Sequence of chain 11.A:
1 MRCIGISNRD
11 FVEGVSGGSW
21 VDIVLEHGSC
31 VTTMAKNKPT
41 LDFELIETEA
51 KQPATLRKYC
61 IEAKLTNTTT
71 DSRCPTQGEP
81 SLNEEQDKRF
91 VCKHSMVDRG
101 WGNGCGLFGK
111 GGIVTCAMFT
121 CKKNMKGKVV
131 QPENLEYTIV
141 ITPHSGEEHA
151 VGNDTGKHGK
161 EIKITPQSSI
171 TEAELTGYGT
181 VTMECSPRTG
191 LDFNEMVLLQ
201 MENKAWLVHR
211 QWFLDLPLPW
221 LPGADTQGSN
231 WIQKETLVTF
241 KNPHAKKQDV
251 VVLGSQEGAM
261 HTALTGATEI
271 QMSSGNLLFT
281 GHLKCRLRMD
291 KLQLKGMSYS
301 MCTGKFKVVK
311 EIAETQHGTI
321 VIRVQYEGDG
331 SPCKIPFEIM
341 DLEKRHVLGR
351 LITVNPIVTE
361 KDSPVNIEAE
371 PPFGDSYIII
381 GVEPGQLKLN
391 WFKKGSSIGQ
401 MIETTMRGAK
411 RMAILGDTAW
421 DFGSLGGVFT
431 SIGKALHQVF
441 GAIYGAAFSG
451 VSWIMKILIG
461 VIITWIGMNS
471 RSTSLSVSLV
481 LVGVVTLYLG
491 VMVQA

Binding-site contacts:
Ligand atom O5 contacts residue THR155 of chain 16.A at 3.9 Å.
Ligand atom C5 contacts residue GLY156 of chain 16.A at 4.1 Å.
Ligand atom C1 contacts residue ASN153 of chain 16.A at 1.4 Å.
Ligand atom O6 contacts residue HIS158 of chain 16.A at 3.5 Å.
Ligand atom O7 contacts residue HIS149 of chain 16.A at 3.3 Å.
Ligand atom O5 contacts residue HIS149 of chain 16.A at 3.6 Å (h-bond).
Ligand atom C6 contacts residue HIS158 of chain 16.A at 3.6 Å.
Ligand atom C7 contacts residue ASN153 of chain 16.A at 4.1 Å.
Ligand atom C2 contacts residue HIS149 of chain 16.A at 3.4 Å.
Ligand atom O5 contacts residue HIS158 of chain 16.A at 3.2 Å.
Ligand atom N2 contacts residue ASN153 of chain 16.A at 3.1 Å (h-bond).
Ligand atom C5 contacts residue HIS158 of chain 16.A at 4.0 Å.
Ligand atom N2 contacts residue HIS149 of chain 16.A at 4.2 Å.
Ligand atom C8 contacts residue ASN153 of chain 16.A at 4.5 Å.
Ligand atom C3 contacts residue HIS149 of chain 16.A at 4.3 Å.
Ligand atom O5 contacts residue ASN153 of chain 16.A at 2.3 Å (h-bond).
Ligand atom C2 contacts residue ASN153 of chain 16.A at 2.5 Å.
Ligand atom C5 contacts residue ASN153 of chain 16.A at 3.6 Å.
Ligand atom O5 contacts residue GLY156 of chain 16.A at 4.1 Å.
Ligand atom O6 contacts residue HIS149 of chain 16.A at 3.5 Å.
Ligand atom C5 contacts residue HIS149 of chain 16.A at 4.2 Å.
Ligand atom O3 contacts residue HIS149 of chain 16.A at 4.2 Å.
Ligand atom C7 contacts residue HIS149 of chain 16.A at 4.3 Å.
Ligand atom C1 contacts residue HIS149 of chain 16.A at 3.6 Å.
Ligand atom C6 contacts residue GLY156 of chain 16.A at 3.8 Å.
Ligand atom C8 contacts residue GLY102 of chain 11.A at 3.5 Å.
Ligand atom C3 contacts residue ASN153 of chain 16.A at 3.9 Å.
Ligand atom C4 contacts residue ASN153 of chain 16.A at 4.2 Å.
Ligand atom C1 contacts residue HIS158 of chain 16.A at 4.2 Å.
Ligand atom C1 contacts residue THR155 of chain 16.A at 3.9 Å.
Ligand atom C4 contacts residue HIS149 of chain 16.A at 3.7 Å.

Sequence of chain 16.A:
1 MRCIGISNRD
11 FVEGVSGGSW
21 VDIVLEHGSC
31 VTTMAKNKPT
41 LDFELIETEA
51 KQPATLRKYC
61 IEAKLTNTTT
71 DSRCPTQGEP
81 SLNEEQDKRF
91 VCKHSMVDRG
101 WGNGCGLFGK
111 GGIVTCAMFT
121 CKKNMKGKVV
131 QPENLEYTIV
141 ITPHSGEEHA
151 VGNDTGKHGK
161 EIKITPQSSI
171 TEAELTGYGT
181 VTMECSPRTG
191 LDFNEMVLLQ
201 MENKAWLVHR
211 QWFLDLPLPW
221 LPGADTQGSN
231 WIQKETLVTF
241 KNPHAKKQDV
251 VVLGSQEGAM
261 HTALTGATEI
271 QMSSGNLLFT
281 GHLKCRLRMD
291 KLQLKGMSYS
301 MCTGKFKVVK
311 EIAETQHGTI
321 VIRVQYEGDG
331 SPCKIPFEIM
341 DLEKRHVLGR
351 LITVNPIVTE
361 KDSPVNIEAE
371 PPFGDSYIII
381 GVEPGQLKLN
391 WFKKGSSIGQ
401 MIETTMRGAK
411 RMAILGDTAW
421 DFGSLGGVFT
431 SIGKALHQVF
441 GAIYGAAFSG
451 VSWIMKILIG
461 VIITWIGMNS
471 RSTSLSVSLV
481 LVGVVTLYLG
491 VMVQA

This protein binds this small molecule.
Small molecule (SMILES): CC(=O)N[C@H]1[C@H](O[C@H]2[C@H](O)[C@@H](NC(C)=O)CO[C@@H]2CO)O[C@H](CO)[C@@H](O)[C@@H]1O